Sequence of chain 1.A:
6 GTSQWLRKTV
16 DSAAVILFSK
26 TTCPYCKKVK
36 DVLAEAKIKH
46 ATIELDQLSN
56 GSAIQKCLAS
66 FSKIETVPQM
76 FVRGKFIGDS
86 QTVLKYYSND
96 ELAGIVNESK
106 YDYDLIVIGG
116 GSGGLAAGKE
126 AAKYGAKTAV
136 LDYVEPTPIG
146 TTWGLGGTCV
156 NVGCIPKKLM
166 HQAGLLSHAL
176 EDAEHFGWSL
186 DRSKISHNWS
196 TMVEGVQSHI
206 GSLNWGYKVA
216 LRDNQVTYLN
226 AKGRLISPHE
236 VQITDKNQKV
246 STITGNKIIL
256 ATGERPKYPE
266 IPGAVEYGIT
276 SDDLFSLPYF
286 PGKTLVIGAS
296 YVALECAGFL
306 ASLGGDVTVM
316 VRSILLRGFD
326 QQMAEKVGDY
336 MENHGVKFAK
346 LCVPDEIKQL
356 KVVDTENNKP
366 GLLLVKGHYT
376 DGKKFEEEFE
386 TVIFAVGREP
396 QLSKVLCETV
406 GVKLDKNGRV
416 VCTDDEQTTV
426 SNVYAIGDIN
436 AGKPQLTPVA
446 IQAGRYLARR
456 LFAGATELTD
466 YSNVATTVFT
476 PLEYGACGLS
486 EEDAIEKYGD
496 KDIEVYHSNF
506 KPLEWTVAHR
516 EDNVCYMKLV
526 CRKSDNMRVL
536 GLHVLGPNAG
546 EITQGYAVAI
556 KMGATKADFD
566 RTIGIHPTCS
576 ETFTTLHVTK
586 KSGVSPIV

Binding-site contacts:
Ligand atom C09 contacts residue GLY323 of chain 1.A at 4.4 Å.
Ligand atom O02 contacts residue GLY483 of chain 1.A at 2.7 Å (h-bond).
Ligand atom O01 contacts residue ARG322 of chain 1.A at 4.4 Å.
Ligand atom N03 contacts residue GLY323 of chain 1.A at 3.5 Å (h-bond).
Ligand atom N04 contacts residue GLY323 of chain 1.A at 4.4 Å.
Ligand atom C07 contacts residue PHE324 of chain 1.A at 4.0 Å (hydrophobic).
Ligand atom C09 contacts residue PHE324 of chain 1.A at 4.3 Å (hydrophobic).
Ligand atom C11 contacts residue ARG322 of chain 1.A at 4.2 Å.
Ligand atom C08 contacts residue GLY323 of chain 1.A at 4.3 Å.
Ligand atom O02 contacts residue SER485 of chain 1.A at 4.0 Å.
Ligand atom O01 contacts residue PHE324 of chain 1.A at 3.9 Å.
Ligand atom C12 contacts residue THR471 of chain 1.A at 4.3 Å.
Ligand atom C12 contacts residue GLY483 of chain 1.A at 3.1 Å.
Ligand atom O02 contacts residue HIS538 of chain 1.A at 3.8 Å.
Ligand atom C07 contacts residue THR471 of chain 1.A at 4.3 Å.
Ligand atom C10 contacts residue GLY483 of chain 1.A at 3.5 Å.
Ligand atom C12 contacts residue ALA481 of chain 1.A at 3.8 Å (hydrophobic).
Ligand atom O02 contacts residue ALA481 of chain 1.A at 3.9 Å.
Ligand atom C06 contacts residue GLY323 of chain 1.A at 3.9 Å.
Ligand atom C11 contacts residue GLY323 of chain 1.A at 4.1 Å.
Ligand atom O02 contacts residue LEU484 of chain 1.A at 4.2 Å.
Ligand atom C05 contacts residue PHE324 of chain 1.A at 3.5 Å (hydrophobic).
Ligand atom C05 contacts residue GLY323 of chain 1.A at 3.7 Å.
Ligand atom C11 contacts residue PHE324 of chain 1.A at 4.2 Å (hydrophobic).

A protein and the small-molecule ligand that binds it are described below.
Small molecule (SMILES): OCCN1CCN(CCO)CC1